A protein and the small-molecule ligand that binds it are described below.
Small molecule (SMILES): c1coc(CNc2ncnc3nc[nH]c23)c1

Sequence of chain 1.A:
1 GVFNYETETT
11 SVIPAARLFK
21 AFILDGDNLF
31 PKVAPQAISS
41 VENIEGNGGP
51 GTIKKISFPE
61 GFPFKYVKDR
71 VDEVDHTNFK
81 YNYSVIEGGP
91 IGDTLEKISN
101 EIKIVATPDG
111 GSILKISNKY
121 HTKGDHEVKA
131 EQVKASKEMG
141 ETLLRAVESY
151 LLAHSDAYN

Binding-site contacts:
Ligand atom C6 contacts residue GLY140 of chain 1.A at 4.1 Å.
Ligand atom N1 contacts residue PHE22 of chain 1.A at 3.9 Å.
Ligand atom C2 contacts residue GLU141 of chain 1.A at 4.0 Å.
Ligand atom N7 contacts residue ILE116 of chain 1.A at 3.2 Å.
Ligand atom CAN contacts residue MPD1 of chain 1.K at 3.2 Å.
Ligand atom CAO contacts residue MPD1 of chain 1.K at 3.1 Å.
Ligand atom C8 contacts residue ASN118 of chain 1.A at 3.2 Å.
Ligand atom N1 contacts residue ILE116 of chain 1.A at 4.0 Å.
Ligand atom C5 contacts residue ILE116 of chain 1.A at 3.6 Å (hydrophobic).
Ligand atom CAP contacts residue ILE102 of chain 1.A at 3.4 Å (hydrophobic).
Ligand atom N9 contacts residue LYS137 of chain 1.A at 3.8 Å.
Ligand atom CAN contacts residue MPD1 of chain 1.J at 3.6 Å.
Ligand atom N3 contacts residue GLY140 of chain 1.A at 3.5 Å.
Ligand atom CAK contacts residue ILE102 of chain 1.A at 3.5 Å (hydrophobic).
Ligand atom N7 contacts residue ASN118 of chain 1.A at 3.6 Å.
Ligand atom C8 contacts residue ILE116 of chain 1.A at 3.2 Å (hydrophobic).
Ligand atom N3 contacts residue LYS137 of chain 1.A at 4.1 Å.
Ligand atom N3 contacts residue ILE116 of chain 1.A at 3.6 Å.
Ligand atom CAM contacts residue ILE102 of chain 1.A at 3.3 Å (hydrophobic).
Ligand atom N9 contacts residue ASN118 of chain 1.A at 3.9 Å.
Ligand atom CAK contacts residue PHE22 of chain 1.A at 3.8 Å (hydrophobic).
Ligand atom OAL contacts residue TYR83 of chain 1.A at 3.7 Å.
Ligand atom CAN contacts residue PHE30 of chain 1.A at 4.0 Å (hydrophobic).
Ligand atom N6 contacts residue ILE102 of chain 1.A at 2.9 Å.
Ligand atom N1 contacts residue GLY140 of chain 1.A at 3.8 Å.
Ligand atom N9 contacts residue ILE116 of chain 1.A at 3.6 Å.
Ligand atom CAP contacts residue PHE22 of chain 1.A at 3.3 Å (hydrophobic).
Ligand atom C2 contacts residue ILE116 of chain 1.A at 3.7 Å (hydrophobic).
Ligand atom C4 contacts residue ILE116 of chain 1.A at 3.8 Å (hydrophobic).
Ligand atom CAO contacts residue PHE30 of chain 1.A at 4.1 Å (hydrophobic).
Ligand atom N3 contacts residue GLU141 of chain 1.A at 4.0 Å.
Ligand atom C8 contacts residue SER136 of chain 1.A at 3.9 Å.
Ligand atom C6 contacts residue ILE116 of chain 1.A at 4.0 Å (hydrophobic).
Ligand atom CAM contacts residue PHE22 of chain 1.A at 3.9 Å (hydrophobic).
Ligand atom CAN contacts residue TYR83 of chain 1.A at 3.9 Å (hydrophobic).
Ligand atom C6 contacts residue ILE102 of chain 1.A at 4.1 Å (hydrophobic).
Ligand atom CAM contacts residue ILE23 of chain 1.A at 3.7 Å (hydrophobic).
Ligand atom C2 contacts residue GLY140 of chain 1.A at 3.4 Å.
Ligand atom N9 contacts residue SER136 of chain 1.A at 4.0 Å.
Ligand atom C4 contacts residue GLY140 of chain 1.A at 3.9 Å.